The small molecule below binds the protein below.
Small molecule (SMILES): CC(=O)N[C@H]1[C@H](O[C@H]2[C@H](O)[C@@H](NC(C)=O)CO[C@@H]2CO[C@@H]2O[C@@H](C)[C@@H](O)[C@@H](O)[C@@H]2O)O[C@H](CO)[C@@H](O[C@@H]2O[C@H](CO)[C@@H](O)[C@H](O)[C@@H]2O)[C@@H]1O

Binding-site contacts:
Ligand atom O5 contacts residue ASN81 of chain 1.C at 4.2 Å.
Ligand atom C2 contacts residue ASN81 of chain 1.C at 2.4 Å.
Ligand atom C6 contacts residue ASN81 of chain 1.C at 3.5 Å.
Ligand atom C6 contacts residue ILE121 of chain 1.C at 4.3 Å (hydrophobic).
Ligand atom C5 contacts residue ASN81 of chain 1.C at 4.0 Å.
Ligand atom O7 contacts residue ASN81 of chain 1.C at 3.0 Å (h-bond).
Ligand atom N2 contacts residue ASN81 of chain 1.C at 2.9 Å (h-bond).
Ligand atom C1 contacts residue ASN81 of chain 1.C at 1.4 Å.
Ligand atom C3 contacts residue ASN81 of chain 1.C at 3.7 Å.
Ligand atom C8 contacts residue GLN80 of chain 1.C at 4.0 Å.
Ligand atom C8 contacts residue ASN81 of chain 1.C at 4.2 Å.
Ligand atom O5 contacts residue ASN81 of chain 1.C at 2.3 Å (h-bond).
Ligand atom O5 contacts residue PHE120 of chain 1.C at 4.1 Å.
Ligand atom O5 contacts residue GLU119 of chain 1.C at 4.5 Å.
Ligand atom C4 contacts residue ASN81 of chain 1.C at 4.1 Å.
Ligand atom C7 contacts residue ASN81 of chain 1.C at 3.1 Å.
Ligand atom C5 contacts residue ASN81 of chain 1.C at 3.6 Å.
Ligand atom C8 contacts residue ILE121 of chain 1.C at 4.0 Å (hydrophobic).
Ligand atom C5 contacts residue PHE120 of chain 1.C at 3.5 Å (hydrophobic).
Ligand atom C6 contacts residue PHE120 of chain 1.C at 3.7 Å (hydrophobic).

Sequence of chain 1.C:
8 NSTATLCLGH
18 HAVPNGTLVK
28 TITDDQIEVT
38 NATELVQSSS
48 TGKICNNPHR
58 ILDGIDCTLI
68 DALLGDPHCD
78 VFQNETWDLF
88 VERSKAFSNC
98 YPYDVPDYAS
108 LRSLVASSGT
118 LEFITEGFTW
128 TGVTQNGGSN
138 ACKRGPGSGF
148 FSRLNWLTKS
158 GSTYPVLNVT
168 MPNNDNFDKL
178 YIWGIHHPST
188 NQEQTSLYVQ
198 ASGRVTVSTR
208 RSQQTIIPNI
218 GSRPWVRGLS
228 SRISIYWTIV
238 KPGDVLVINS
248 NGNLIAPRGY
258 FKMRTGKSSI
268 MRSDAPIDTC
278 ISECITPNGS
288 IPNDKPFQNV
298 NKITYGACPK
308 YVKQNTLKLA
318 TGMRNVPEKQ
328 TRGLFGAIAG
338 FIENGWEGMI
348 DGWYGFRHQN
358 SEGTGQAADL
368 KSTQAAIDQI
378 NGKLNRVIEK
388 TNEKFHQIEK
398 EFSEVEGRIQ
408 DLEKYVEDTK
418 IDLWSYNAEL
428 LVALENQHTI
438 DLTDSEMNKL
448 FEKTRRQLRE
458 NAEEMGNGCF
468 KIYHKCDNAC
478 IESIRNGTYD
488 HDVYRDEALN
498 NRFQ